The small molecule below binds the protein below.
Small molecule (SMILES): Nc1nc2c(ncn2[C@@H]2O[C@H](CO[P](=O)(O)O[P](=O)(O)O[C@H]3O[C@H](CO)[C@@H](O)[C@H](O)[C@@H]3O)[C@@H](O)[C@H]2O)c(=O)[nH]1

Binding-site contacts:
Ligand atom O6A contacts residue ASP388 of chain 1.A at 3.2 Å (salt-bridge).
Ligand atom O3B contacts residue MN1 of chain 1.E at 2.0 Å.
Ligand atom O2B contacts residue GOL1 of chain 1.G at 3.1 Å (h-bond).
Ligand atom N3 contacts residue SER170 of chain 1.A at 3.2 Å (h-bond).
Ligand atom O31 contacts residue SER356 of chain 1.A at 3.3 Å (h-bond).
Ligand atom O31 contacts residue LYS251 of chain 1.A at 3.0 Å (salt-bridge).
Ligand atom O31 contacts residue ASP267 of chain 1.A at 2.9 Å (salt-bridge).
Ligand atom C61 contacts residue ASP388 of chain 1.A at 3.3 Å.
Ligand atom N2 contacts residue SER170 of chain 1.A at 3.1 Å (h-bond).
Ligand atom O6A contacts residue LYS389 of chain 1.A at 3.2 Å (salt-bridge).
Ligand atom C41 contacts residue SER356 of chain 1.A at 3.2 Å.
Ligand atom O41 contacts residue LYS251 of chain 1.A at 3.0 Å (salt-bridge).
Ligand atom O3B contacts residue ASP267 of chain 1.A at 2.9 Å (salt-bridge).
Ligand atom O31 contacts residue GLY357 of chain 1.A at 3.2 Å (h-bond).
Ligand atom PA contacts residue MN1 of chain 1.E at 3.3 Å.
Ligand atom O2A contacts residue ASP269 of chain 1.A at 2.5 Å (salt-bridge).
Ligand atom N1 contacts residue ASN250 of chain 1.A at 2.8 Å (h-bond).
Ligand atom PB contacts residue MN1 of chain 1.E at 3.2 Å.
Ligand atom O41 contacts residue SER356 of chain 1.A at 3.2 Å (h-bond).
Ligand atom O2A contacts residue ASP267 of chain 1.A at 2.6 Å (salt-bridge).
Ligand atom N7 contacts residue GOL1 of chain 1.I at 2.5 Å (h-bond).
Ligand atom O21 contacts residue GLU355 of chain 1.A at 3.1 Å.
Ligand atom O3B contacts residue ASP269 of chain 1.A at 3.3 Å (salt-bridge).
Ligand atom C4 contacts residue THR247 of chain 1.A at 3.4 Å.
Ligand atom N2 contacts residue ALA171 of chain 1.A at 3.3 Å.
Ligand atom C5' contacts residue ASP267 of chain 1.A at 3.2 Å.
Ligand atom O4' contacts residue LYS251 of chain 1.A at 3.4 Å.
Ligand atom O3B contacts residue ASN449 of chain 1.A at 2.7 Å (h-bond).
Ligand atom O2' contacts residue SER170 of chain 1.A at 2.6 Å (h-bond).
Ligand atom O41 contacts residue ASP388 of chain 1.A at 2.5 Å (salt-bridge).
Ligand atom C6 contacts residue ASN250 of chain 1.A at 3.2 Å.
Ligand atom O3' contacts residue SER268 of chain 1.A at 3.0 Å (h-bond).
Ligand atom O2A contacts residue MN1 of chain 1.E at 2.0 Å.
Ligand atom C5 contacts residue THR247 of chain 1.A at 3.2 Å.
Ligand atom C2' contacts residue SER170 of chain 1.A at 3.2 Å.
Ligand atom C2 contacts residue ASN250 of chain 1.A at 3.3 Å.
Ligand atom C8 contacts residue GOL1 of chain 1.I at 3.4 Å.
Ligand atom O3' contacts residue ASP267 of chain 1.A at 3.4 Å.
Ligand atom O3' contacts residue ASP269 of chain 1.A at 3.3 Å (salt-bridge).
Ligand atom O6A contacts residue HIS386 of chain 1.A at 2.8 Å (h-bond).

Sequence of chain 1.A:
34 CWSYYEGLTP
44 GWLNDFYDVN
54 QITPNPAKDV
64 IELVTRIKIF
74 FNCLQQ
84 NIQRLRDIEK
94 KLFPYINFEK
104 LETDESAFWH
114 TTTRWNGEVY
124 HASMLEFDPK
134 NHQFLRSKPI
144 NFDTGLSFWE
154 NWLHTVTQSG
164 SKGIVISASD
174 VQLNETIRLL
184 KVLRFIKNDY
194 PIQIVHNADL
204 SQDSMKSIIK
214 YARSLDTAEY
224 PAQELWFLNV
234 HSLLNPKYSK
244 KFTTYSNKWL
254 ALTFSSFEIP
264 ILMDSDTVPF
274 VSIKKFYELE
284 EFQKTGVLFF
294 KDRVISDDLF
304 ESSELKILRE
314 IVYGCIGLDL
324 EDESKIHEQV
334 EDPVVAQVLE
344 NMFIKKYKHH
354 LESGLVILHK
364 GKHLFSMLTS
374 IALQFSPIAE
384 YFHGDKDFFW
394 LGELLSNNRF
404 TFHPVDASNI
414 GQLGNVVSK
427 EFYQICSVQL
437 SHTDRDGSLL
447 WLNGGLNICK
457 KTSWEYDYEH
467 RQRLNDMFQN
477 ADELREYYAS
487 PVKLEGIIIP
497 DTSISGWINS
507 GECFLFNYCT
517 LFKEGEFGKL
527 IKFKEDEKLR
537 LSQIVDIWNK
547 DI